Sequence of chain 1.A:
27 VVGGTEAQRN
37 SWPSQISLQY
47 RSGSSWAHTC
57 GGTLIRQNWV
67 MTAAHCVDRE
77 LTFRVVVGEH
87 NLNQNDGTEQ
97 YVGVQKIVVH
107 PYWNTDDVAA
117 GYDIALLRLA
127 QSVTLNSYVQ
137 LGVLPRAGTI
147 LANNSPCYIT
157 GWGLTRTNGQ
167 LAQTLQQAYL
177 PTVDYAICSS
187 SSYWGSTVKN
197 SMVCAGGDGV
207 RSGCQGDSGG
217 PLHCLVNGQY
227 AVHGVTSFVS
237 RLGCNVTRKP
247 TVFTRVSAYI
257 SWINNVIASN

Binding-site contacts:
Ligand atom C5 contacts residue SER233 of chain 1.A at 4.5 Å.
Ligand atom C6 contacts residue CYS210 of chain 1.A at 4.0 Å (hydrophobic).
Ligand atom C6 contacts residue SER214 of chain 1.A at 3.7 Å.
Ligand atom C3 contacts residue SER214 of chain 1.A at 1.4 Å.
Ligand atom O1 contacts residue CYS210 of chain 1.A at 3.3 Å (h-bond).
Ligand atom O1 contacts residue ASP213 of chain 1.A at 3.6 Å.
Ligand atom C5 contacts residue SER214 of chain 1.A at 3.5 Å.
Ligand atom C4 contacts residue HIS71 of chain 1.A at 4.5 Å.
Ligand atom C5 contacts residue PHE234 of chain 1.A at 4.1 Å (hydrophobic).
Ligand atom C3 contacts residue GLY212 of chain 1.A at 4.5 Å.
Ligand atom C6 contacts residue VAL235 of chain 1.A at 3.9 Å (hydrophobic).
Ligand atom C3 contacts residue HIS71 of chain 1.A at 4.0 Å.
Ligand atom C3 contacts residue THR232 of chain 1.A at 4.5 Å.
Ligand atom C3 contacts residue SER233 of chain 1.A at 4.2 Å.
Ligand atom C3 contacts residue CYS210 of chain 1.A at 4.1 Å (hydrophobic).
Ligand atom C3 contacts residue GLN211 of chain 1.A at 4.4 Å.
Ligand atom C4 contacts residue SER233 of chain 1.A at 3.6 Å.
Ligand atom C5 contacts residue THR232 of chain 1.A at 4.2 Å.
Ligand atom O1 contacts residue SER214 of chain 1.A at 2.3 Å (h-bond).
Ligand atom O1 contacts residue GLY212 of chain 1.A at 3.3 Å (h-bond).
Ligand atom C6 contacts residue GLN211 of chain 1.A at 3.9 Å.
Ligand atom C5 contacts residue GLN211 of chain 1.A at 4.3 Å.
Ligand atom O1 contacts residue GLN211 of chain 1.A at 3.4 Å.
Ligand atom C5 contacts residue VAL235 of chain 1.A at 3.9 Å (hydrophobic).
Ligand atom C3 contacts residue ASP213 of chain 1.A at 4.4 Å.
Ligand atom C4 contacts residue PHE234 of chain 1.A at 4.1 Å (hydrophobic).
Ligand atom C5 contacts residue CYS210 of chain 1.A at 3.9 Å (hydrophobic).
Ligand atom C4 contacts residue SER214 of chain 1.A at 2.4 Å.

This small molecule binds to this protein.
Small molecule (SMILES): N#Cc1nn(C(=O)C2CC2)c2ccncc12